Binding-site contacts:
Ligand atom O1 contacts residue THR26 of chain 1.B at 3.6 Å.
Ligand atom C3 contacts residue PRO27 of chain 1.B at 3.8 Å (hydrophobic).
Ligand atom O contacts residue PRO27 of chain 1.B at 3.6 Å.
Ligand atom C8 contacts residue LEU29 of chain 1.D at 3.8 Å (hydrophobic).
Ligand atom O contacts residue PHE49 of chain 1.B at 3.5 Å.
Ligand atom O1 contacts residue LEU25 of chain 1.B at 4.0 Å.
Ligand atom N contacts residue THR26 of chain 1.B at 4.3 Å.
Ligand atom C6 contacts residue PRO27 of chain 1.B at 4.0 Å (hydrophobic).
Ligand atom N contacts residue LEU25 of chain 1.B at 3.1 Å (h-bond).
Ligand atom C8 contacts residue PRO27 of chain 1.B at 4.2 Å (hydrophobic).
Ligand atom C2 contacts residue THR30 of chain 1.D at 4.0 Å.
Ligand atom C contacts residue NA1 of chain 1.OA at 3.6 Å.
Ligand atom N contacts residue PRO27 of chain 1.B at 3.7 Å.
Ligand atom C5 contacts residue PRO27 of chain 1.B at 3.8 Å (hydrophobic).
Ligand atom O1 contacts residue PHE49 of chain 1.B at 4.0 Å.
Ligand atom S contacts residue PRO27 of chain 1.B at 4.1 Å.
Ligand atom S contacts residue PHE49 of chain 1.B at 4.0 Å.
Ligand atom O contacts residue THR30 of chain 1.D at 4.0 Å.
Ligand atom C4 contacts residue THR26 of chain 1.B at 4.2 Å.
Ligand atom S contacts residue NA1 of chain 1.OA at 3.7 Å.
Ligand atom C8 contacts residue VAL28 of chain 1.D at 4.2 Å (hydrophobic).
Ligand atom N1 contacts residue THR30 of chain 1.D at 3.9 Å.
Ligand atom C3 contacts residue LEU25 of chain 1.B at 3.6 Å (hydrophobic).
Ligand atom C1 contacts residue THR30 of chain 1.D at 3.4 Å.
Ligand atom S contacts residue THR30 of chain 1.D at 4.0 Å.
Ligand atom C contacts residue PHE49 of chain 1.B at 3.5 Å (hydrophobic).
Ligand atom O1 contacts residue HIS24 of chain 1.B at 3.3 Å.
Ligand atom C4 contacts residue LEU25 of chain 1.B at 3.5 Å (hydrophobic).
Ligand atom S contacts residue HIS24 of chain 1.B at 4.3 Å.
Ligand atom O1 contacts residue PRO27 of chain 1.B at 3.8 Å.
Ligand atom N1 contacts residue VAL28 of chain 1.D at 4.3 Å.
Ligand atom O contacts residue NA1 of chain 1.OA at 2.7 Å (h-bond).
Ligand atom C contacts residue THR30 of chain 1.D at 3.3 Å.
Ligand atom C contacts residue HIS24 of chain 1.B at 3.5 Å.
Ligand atom C7 contacts residue VAL28 of chain 1.D at 3.5 Å (hydrophobic).
Ligand atom C7 contacts residue PRO27 of chain 1.B at 4.2 Å (hydrophobic).
Ligand atom C4 contacts residue PRO27 of chain 1.B at 3.7 Å (hydrophobic).
Ligand atom C7 contacts residue LEU29 of chain 1.D at 3.6 Å (hydrophobic).
Ligand atom N1 contacts residue LEU29 of chain 1.D at 3.7 Å.
Ligand atom C2 contacts residue PRO27 of chain 1.B at 4.1 Å (hydrophobic).

Sequence of chain 1.D:
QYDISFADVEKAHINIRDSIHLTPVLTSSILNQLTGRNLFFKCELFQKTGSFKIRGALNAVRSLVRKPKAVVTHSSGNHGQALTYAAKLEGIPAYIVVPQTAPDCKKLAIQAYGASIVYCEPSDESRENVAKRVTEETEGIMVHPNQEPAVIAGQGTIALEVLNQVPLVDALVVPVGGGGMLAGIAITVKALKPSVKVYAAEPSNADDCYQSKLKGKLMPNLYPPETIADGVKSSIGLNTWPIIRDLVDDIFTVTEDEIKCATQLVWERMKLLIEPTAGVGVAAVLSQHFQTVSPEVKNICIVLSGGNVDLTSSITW

This small molecule binds to this protein.
Small molecule (SMILES): CS(=O)(=O)Cc1nc2ccccc2[nH]1

Sequence of chain 1.B:
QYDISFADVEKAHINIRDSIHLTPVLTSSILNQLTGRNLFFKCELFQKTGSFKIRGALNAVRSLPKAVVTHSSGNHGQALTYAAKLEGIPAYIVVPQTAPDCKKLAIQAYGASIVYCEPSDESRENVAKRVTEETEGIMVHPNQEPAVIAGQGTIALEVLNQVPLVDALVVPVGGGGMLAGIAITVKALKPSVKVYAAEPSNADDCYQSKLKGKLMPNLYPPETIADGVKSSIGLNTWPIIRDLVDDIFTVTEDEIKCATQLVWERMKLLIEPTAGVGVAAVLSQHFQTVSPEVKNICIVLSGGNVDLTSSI